The small molecule below binds the protein below.
Small molecule (SMILES): CC(=O)N[C@@H]1[C@@H](O)[C@H](O)[C@@H](CO)O[C@H]1O

Sequence of chain 1.F:
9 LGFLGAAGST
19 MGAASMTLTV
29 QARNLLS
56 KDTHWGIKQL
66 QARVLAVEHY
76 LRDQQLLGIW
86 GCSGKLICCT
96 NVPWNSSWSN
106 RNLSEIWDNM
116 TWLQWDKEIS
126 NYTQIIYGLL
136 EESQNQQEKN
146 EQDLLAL

Binding-site contacts:
Ligand atom C8 contacts residue ASN100 of chain 1.F at 3.7 Å.
Ligand atom C7 contacts residue SER101 of chain 1.F at 4.3 Å.
Ligand atom C2 contacts residue ASN100 of chain 1.F at 2.5 Å.
Ligand atom O6 contacts residue ILE130 of chain 1.F at 4.3 Å.
Ligand atom C5 contacts residue ASN100 of chain 1.F at 3.8 Å.
Ligand atom C4 contacts residue ASN100 of chain 1.F at 4.4 Å.
Ligand atom C8 contacts residue SER101 of chain 1.F at 3.6 Å.
Ligand atom N2 contacts residue ASN100 of chain 1.F at 3.0 Å (h-bond).
Ligand atom C3 contacts residue ASN100 of chain 1.F at 3.9 Å.
Ligand atom O7 contacts residue ASN100 of chain 1.F at 3.3 Å (h-bond).
Ligand atom O5 contacts residue ASN100 of chain 1.F at 2.5 Å (h-bond).
Ligand atom C7 contacts residue ASN100 of chain 1.F at 3.3 Å.
Ligand atom C1 contacts residue ASN100 of chain 1.F at 1.5 Å.